A protein and the small-molecule ligand that binds it are described below.
Small molecule (SMILES): O=C(NCc1ccc2c(c1)CCO2)c1ccccc1

Sequence of chain 1.A:
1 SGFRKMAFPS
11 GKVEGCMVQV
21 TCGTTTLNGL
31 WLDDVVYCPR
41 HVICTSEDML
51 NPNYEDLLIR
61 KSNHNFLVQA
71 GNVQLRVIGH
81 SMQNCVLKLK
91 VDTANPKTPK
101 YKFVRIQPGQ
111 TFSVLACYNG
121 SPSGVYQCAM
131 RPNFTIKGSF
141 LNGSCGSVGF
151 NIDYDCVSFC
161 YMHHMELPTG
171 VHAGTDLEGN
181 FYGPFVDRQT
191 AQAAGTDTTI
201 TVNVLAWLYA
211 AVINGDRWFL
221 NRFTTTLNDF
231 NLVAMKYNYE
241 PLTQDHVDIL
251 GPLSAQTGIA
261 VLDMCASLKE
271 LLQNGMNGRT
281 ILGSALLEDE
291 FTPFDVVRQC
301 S

Binding-site contacts:
Ligand atom O01 contacts residue MET165 of chain 1.A at 3.1 Å.
Ligand atom C19 contacts residue GLU166 of chain 1.A at 3.1 Å.
Ligand atom C11 contacts residue CYS44 of chain 1.A at 4.0 Å (hydrophobic).
Ligand atom C07 contacts residue ARG188 of chain 1.A at 4.0 Å.
Ligand atom C10 contacts residue HIS41 of chain 1.A at 3.8 Å.
Ligand atom C10 contacts residue GLN189 of chain 1.A at 3.8 Å.
Ligand atom O13 contacts residue ARG188 of chain 1.A at 3.2 Å.
Ligand atom C08 contacts residue GLN189 of chain 1.A at 3.7 Å.
Ligand atom C02 contacts residue GLU166 of chain 1.A at 3.8 Å.
Ligand atom C16 contacts residue DMS1 of chain 1.E at 3.8 Å.
Ligand atom C12 contacts residue TYR54 of chain 1.A at 3.5 Å (hydrophobic).
Ligand atom C09 contacts residue GLN189 of chain 1.A at 3.9 Å.
Ligand atom C19 contacts residue DMS1 of chain 1.I at 3.9 Å.
Ligand atom C15 contacts residue ASN142 of chain 1.A at 3.7 Å.
Ligand atom C12 contacts residue MET49 of chain 1.A at 3.7 Å (hydrophobic).
Ligand atom C14 contacts residue GLU166 of chain 1.A at 4.1 Å.
Ligand atom C12 contacts residue HIS41 of chain 1.A at 4.0 Å.
Ligand atom C04 contacts residue HIS164 of chain 1.A at 3.7 Å.
Ligand atom O01 contacts residue GLU166 of chain 1.A at 2.8 Å (salt-bridge).
Ligand atom O13 contacts residue ASP187 of chain 1.A at 3.2 Å (salt-bridge).
Ligand atom C02 contacts residue DMS1 of chain 1.E at 4.0 Å.
Ligand atom C06 contacts residue DMS1 of chain 1.I at 4.0 Å.
Ligand atom C05 contacts residue GLN189 of chain 1.A at 4.0 Å.
Ligand atom C12 contacts residue ASP187 of chain 1.A at 3.6 Å.
Ligand atom C11 contacts residue HIS41 of chain 1.A at 3.9 Å.
Ligand atom O13 contacts residue GLN189 of chain 1.A at 3.6 Å (h-bond).
Ligand atom C08 contacts residue ARG188 of chain 1.A at 4.0 Å.
Ligand atom C11 contacts residue MET49 of chain 1.A at 3.6 Å (hydrophobic).
Ligand atom C09 contacts residue HIS41 of chain 1.A at 4.0 Å.
Ligand atom C05 contacts residue HIS41 of chain 1.A at 4.1 Å.
Ligand atom C08 contacts residue ASP187 of chain 1.A at 4.1 Å.
Ligand atom C06 contacts residue MET165 of chain 1.A at 3.4 Å (hydrophobic).
Ligand atom C15 contacts residue DMS1 of chain 1.E at 3.6 Å.
Ligand atom O13 contacts residue MET49 of chain 1.A at 3.7 Å.
Ligand atom C16 contacts residue ASN142 of chain 1.A at 3.7 Å.
Ligand atom C18 contacts residue GLU166 of chain 1.A at 3.6 Å.
Ligand atom C12 contacts residue CYS44 of chain 1.A at 3.7 Å (hydrophobic).
Ligand atom C07 contacts residue MET165 of chain 1.A at 4.0 Å (hydrophobic).
Ligand atom C07 contacts residue GLN189 of chain 1.A at 4.0 Å.
Ligand atom O01 contacts residue DMS1 of chain 1.E at 4.0 Å.